Binding-site contacts:
Ligand atom N2 contacts residue ASN65 of chain 2.A at 2.8 Å (h-bond).
Ligand atom C4 contacts residue ASN65 of chain 2.A at 4.2 Å.
Ligand atom O7 contacts residue ASN65 of chain 2.A at 4.0 Å.
Ligand atom C1 contacts residue ASN65 of chain 2.A at 1.4 Å.
Ligand atom C7 contacts residue TRP357 of chain 2.A at 4.3 Å (hydrophobic).
Ligand atom C3 contacts residue TRP357 of chain 2.A at 3.9 Å (hydrophobic).
Ligand atom C3 contacts residue ASN65 of chain 2.A at 3.8 Å.
Ligand atom O4 contacts residue TRP357 of chain 2.A at 3.9 Å.
Ligand atom O5 contacts residue ASN65 of chain 2.A at 2.4 Å (h-bond).
Ligand atom C8 contacts residue ASN65 of chain 2.A at 2.7 Å.
Ligand atom N2 contacts residue TRP357 of chain 2.A at 3.8 Å.
Ligand atom C2 contacts residue ASN65 of chain 2.A at 2.5 Å.
Ligand atom C4 contacts residue TRP357 of chain 2.A at 4.3 Å (hydrophobic).
Ligand atom C7 contacts residue ASN65 of chain 2.A at 3.0 Å.
Ligand atom C2 contacts residue TRP357 of chain 2.A at 4.4 Å (hydrophobic).
Ligand atom C5 contacts residue ASN65 of chain 2.A at 3.6 Å.
Ligand atom C8 contacts residue TYR386 of chain 4.A at 3.9 Å (hydrophobic).
Ligand atom C5 contacts residue TRP357 of chain 2.A at 3.8 Å (hydrophobic).
Ligand atom O3 contacts residue TRP357 of chain 2.A at 4.2 Å.
Ligand atom C1 contacts residue TRP357 of chain 2.A at 3.8 Å (hydrophobic).
Ligand atom O7 contacts residue TRP357 of chain 2.A at 3.7 Å.
Ligand atom O5 contacts residue TRP357 of chain 2.A at 4.3 Å.

A small-molecule ligand and the protein it binds are described below.
Small molecule (SMILES): CC(=O)N[C@H]1[C@H](O[C@H]2[C@H](O)[C@@H](NC(C)=O)CO[C@@H]2CO)O[C@H](CO)[C@@H](O)[C@@H]1O

Sequence of chain 4.A:
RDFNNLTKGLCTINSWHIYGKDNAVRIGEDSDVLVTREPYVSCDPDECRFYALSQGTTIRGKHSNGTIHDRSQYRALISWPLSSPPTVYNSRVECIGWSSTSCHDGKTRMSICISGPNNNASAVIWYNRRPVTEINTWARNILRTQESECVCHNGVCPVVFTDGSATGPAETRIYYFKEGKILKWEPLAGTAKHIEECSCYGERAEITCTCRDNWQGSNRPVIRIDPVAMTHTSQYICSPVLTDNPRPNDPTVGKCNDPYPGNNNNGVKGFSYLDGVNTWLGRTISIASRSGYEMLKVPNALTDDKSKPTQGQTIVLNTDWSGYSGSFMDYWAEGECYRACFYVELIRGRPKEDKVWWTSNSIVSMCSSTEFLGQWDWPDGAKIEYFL

Sequence of chain 2.A:
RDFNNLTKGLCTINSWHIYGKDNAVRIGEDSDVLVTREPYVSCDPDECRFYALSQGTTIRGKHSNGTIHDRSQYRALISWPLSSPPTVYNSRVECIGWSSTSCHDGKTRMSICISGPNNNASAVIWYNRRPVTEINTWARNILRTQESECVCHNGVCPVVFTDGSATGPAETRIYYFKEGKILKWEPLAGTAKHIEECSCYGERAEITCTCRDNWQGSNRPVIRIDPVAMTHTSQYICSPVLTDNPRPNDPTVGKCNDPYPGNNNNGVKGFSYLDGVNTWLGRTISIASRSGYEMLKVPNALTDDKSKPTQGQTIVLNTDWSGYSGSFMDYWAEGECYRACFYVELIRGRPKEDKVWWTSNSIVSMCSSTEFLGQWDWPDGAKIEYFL